This small molecule binds to this protein.
Small molecule (SMILES): CC(=O)N[C@H]1CO[C@H](CO[C@@H]2O[C@@H](C)[C@@H](O)[C@@H](O)[C@@H]2O)[C@@H](O)[C@@H]1O

Sequence of chain 1.A:
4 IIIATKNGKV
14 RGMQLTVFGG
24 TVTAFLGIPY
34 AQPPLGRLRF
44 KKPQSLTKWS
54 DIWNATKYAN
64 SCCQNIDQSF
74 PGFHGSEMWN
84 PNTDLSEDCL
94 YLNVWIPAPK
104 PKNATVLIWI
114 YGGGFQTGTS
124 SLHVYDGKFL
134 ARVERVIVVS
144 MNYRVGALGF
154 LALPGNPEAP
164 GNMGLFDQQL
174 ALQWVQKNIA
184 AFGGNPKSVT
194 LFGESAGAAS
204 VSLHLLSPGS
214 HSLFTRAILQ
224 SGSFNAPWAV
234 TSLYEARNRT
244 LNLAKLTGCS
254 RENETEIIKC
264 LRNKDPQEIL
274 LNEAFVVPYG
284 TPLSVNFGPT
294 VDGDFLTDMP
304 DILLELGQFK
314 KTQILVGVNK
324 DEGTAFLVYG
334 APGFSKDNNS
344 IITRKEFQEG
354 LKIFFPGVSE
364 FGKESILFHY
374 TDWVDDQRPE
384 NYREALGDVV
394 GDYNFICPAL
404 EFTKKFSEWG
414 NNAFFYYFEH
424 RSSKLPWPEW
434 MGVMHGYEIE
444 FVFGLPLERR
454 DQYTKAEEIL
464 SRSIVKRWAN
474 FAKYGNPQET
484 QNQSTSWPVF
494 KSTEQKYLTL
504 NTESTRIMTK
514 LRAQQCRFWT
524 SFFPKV

Binding-site contacts:
Ligand atom N2 contacts residue ASN57 of chain 1.A at 2.9 Å (h-bond).
Ligand atom C4 contacts residue ASN57 of chain 1.A at 4.2 Å.
Ligand atom C5 contacts residue ARG14 of chain 1.A at 3.7 Å.
Ligand atom C5 contacts residue ASN57 of chain 1.A at 3.7 Å.
Ligand atom C2 contacts residue ASN57 of chain 1.A at 2.5 Å.
Ligand atom C6 contacts residue THR59 of chain 1.A at 4.5 Å.
Ligand atom O7 contacts residue ASN57 of chain 1.A at 3.6 Å (h-bond).
Ligand atom C7 contacts residue ASN57 of chain 1.A at 3.5 Å.
Ligand atom C1 contacts residue ARG14 of chain 1.A at 3.7 Å.
Ligand atom O5 contacts residue ARG14 of chain 1.A at 3.6 Å (salt-bridge).
Ligand atom C3 contacts residue ASN57 of chain 1.A at 3.8 Å.
Ligand atom O5 contacts residue ASN57 of chain 1.A at 2.4 Å (h-bond).
Ligand atom C1 contacts residue ASN57 of chain 1.A at 1.4 Å.
Ligand atom C6 contacts residue ARG14 of chain 1.A at 4.2 Å.